Binding-site contacts:
Ligand atom C14 contacts residue LEU150 of chain 1.C at 3.4 Å (hydrophobic).
Ligand atom C contacts residue VAL80 of chain 1.C at 3.8 Å (hydrophobic).
Ligand atom C7 contacts residue GLU147 of chain 1.C at 3.4 Å.
Ligand atom C13 contacts residue VAL30 of chain 1.C at 3.9 Å (hydrophobic).
Ligand atom C10 contacts residue GLU24 of chain 1.C at 3.7 Å.
Ligand atom C9 contacts residue GLU24 of chain 1.C at 4.0 Å.
Ligand atom O contacts residue LEU99 of chain 1.C at 2.8 Å (h-bond).
Ligand atom C5 contacts residue VAL30 of chain 1.C at 4.1 Å (hydrophobic).
Ligand atom N1 contacts residue GLU97 of chain 1.C at 2.8 Å (salt-bridge).
Ligand atom C15 contacts residue ALA44 of chain 1.C at 3.4 Å (hydrophobic).
Ligand atom C2 contacts residue VAL179 of chain 1.C at 4.1 Å (hydrophobic).
Ligand atom C11 contacts residue VAL30 of chain 1.C at 3.8 Å (hydrophobic).
Ligand atom C contacts residue GLU97 of chain 1.C at 3.6 Å.
Ligand atom C12 contacts residue LEU150 of chain 1.C at 3.8 Å (hydrophobic).
Ligand atom N1 contacts residue ALA44 of chain 1.C at 3.4 Å.
Ligand atom C11 contacts residue GLY23 of chain 1.C at 3.8 Å.
Ligand atom C10 contacts residue GLY23 of chain 1.C at 3.8 Å.
Ligand atom C4 contacts residue VAL30 of chain 1.C at 3.9 Å (hydrophobic).
Ligand atom O contacts residue ALA44 of chain 1.C at 3.6 Å.
Ligand atom N1 contacts residue LEU99 of chain 1.C at 3.7 Å.
Ligand atom C13 contacts residue LEU150 of chain 1.C at 3.2 Å (hydrophobic).
Ligand atom C10 contacts residue PHE27 of chain 1.C at 3.9 Å (hydrophobic).
Ligand atom BR contacts residue LEU22 of chain 1.C at 3.4 Å.
Ligand atom C1 contacts residue LEU150 of chain 1.C at 4.1 Å (hydrophobic).
Ligand atom N contacts residue LEU150 of chain 1.C at 3.3 Å.
Ligand atom N contacts residue LEU22 of chain 1.C at 4.0 Å.
Ligand atom C8 contacts residue ASN148 of chain 1.C at 3.7 Å.
Ligand atom C15 contacts residue LEU99 of chain 1.C at 3.6 Å (hydrophobic).
Ligand atom C15 contacts residue GLU97 of chain 1.C at 3.8 Å.
Ligand atom O contacts residue LEU22 of chain 1.C at 4.1 Å.
Ligand atom C14 contacts residue ALA44 of chain 1.C at 4.1 Å (hydrophobic).
Ligand atom O contacts residue LEU98 of chain 1.C at 3.7 Å.
Ligand atom C contacts residue ALA44 of chain 1.C at 4.0 Å (hydrophobic).
Ligand atom C contacts residue PHE96 of chain 1.C at 3.5 Å (hydrophobic).
Ligand atom C4 contacts residue LEU150 of chain 1.C at 3.8 Å (hydrophobic).
Ligand atom C15 contacts residue LEU150 of chain 1.C at 3.9 Å (hydrophobic).
Ligand atom N1 contacts residue PHE96 of chain 1.C at 4.0 Å.
Ligand atom O contacts residue GLU97 of chain 1.C at 4.1 Å.
Ligand atom C8 contacts residue GLU147 of chain 1.C at 3.4 Å.
Ligand atom C3 contacts residue VAL30 of chain 1.C at 3.8 Å (hydrophobic).

Sequence of chain 1.C:
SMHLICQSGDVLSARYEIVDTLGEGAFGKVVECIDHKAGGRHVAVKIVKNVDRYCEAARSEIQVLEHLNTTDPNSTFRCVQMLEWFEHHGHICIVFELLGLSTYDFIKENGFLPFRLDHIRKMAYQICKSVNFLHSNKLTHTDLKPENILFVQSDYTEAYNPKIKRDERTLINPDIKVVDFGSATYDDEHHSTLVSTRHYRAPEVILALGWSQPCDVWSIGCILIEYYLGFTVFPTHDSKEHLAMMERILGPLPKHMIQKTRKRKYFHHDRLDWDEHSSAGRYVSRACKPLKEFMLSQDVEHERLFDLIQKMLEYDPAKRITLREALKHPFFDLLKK

A protein and the small-molecule ligand that binds it are described below.
Small molecule (SMILES): O=C1N=Cc2ccc3c(-c4ccccc4)c(Br)[nH]c3c21